Binding-site contacts:
Ligand atom N1 contacts residue G6 of chain 1.W at 3.6 Å.
Ligand atom O4 contacts residue G3 of chain 1.W at 3.4 Å (h-bond).
Ligand atom C5 contacts residue G5 of chain 1.W at 3.8 Å.
Ligand atom C2 contacts residue A4 of chain 1.W at 3.8 Å.
Ligand atom O4' contacts residue MG1 of chain 1.CF at 4.0 Å.
Ligand atom O4 contacts residue G5 of chain 1.W at 2.9 Å (h-bond).
Ligand atom C4 contacts residue A4 of chain 1.W at 3.9 Å.
Ligand atom O2 contacts residue G6 of chain 1.W at 2.7 Å (h-bond).
Ligand atom O2' contacts residue MG1 of chain 1.CF at 2.9 Å.
Ligand atom C4 contacts residue G5 of chain 1.W at 3.4 Å.
Ligand atom O2 contacts residue G5 of chain 1.W at 2.9 Å (h-bond).
Ligand atom O4 contacts residue A4 of chain 1.W at 3.1 Å (h-bond).
Ligand atom C6 contacts residue G6 of chain 1.W at 4.4 Å.
Ligand atom N3 contacts residue G6 of chain 1.W at 3.5 Å (h-bond).
Ligand atom OP1 contacts residue LYS47 of chain 1.L at 3.5 Å (salt-bridge).
Ligand atom O3' contacts residue LYS47 of chain 1.L at 3.5 Å (salt-bridge).
Ligand atom C4' contacts residue MG1 of chain 1.CF at 3.9 Å.
Ligand atom C1' contacts residue MG1 of chain 1.CF at 4.2 Å.
Ligand atom O2 contacts residue A4 of chain 1.W at 3.6 Å.
Ligand atom C4 contacts residue G6 of chain 1.W at 4.3 Å.
Ligand atom O4' contacts residue G6 of chain 1.W at 4.3 Å.
Ligand atom C1' contacts residue G6 of chain 1.W at 3.8 Å.
Ligand atom N3 contacts residue A4 of chain 1.W at 3.0 Å (h-bond).
Ligand atom C2' contacts residue MG1 of chain 1.CF at 4.0 Å.
Ligand atom O2 contacts residue G3 of chain 1.W at 2.5 Å (h-bond).
Ligand atom C6 contacts residue G5 of chain 1.W at 3.6 Å.
Ligand atom P contacts residue LYS47 of chain 1.L at 4.2 Å.
Ligand atom C2 contacts residue G5 of chain 1.W at 3.1 Å.
Ligand atom C2 contacts residue G6 of chain 1.W at 3.3 Å.
Ligand atom C1' contacts residue G5 of chain 1.W at 3.4 Å.
Ligand atom C6 contacts residue G3 of chain 1.W at 4.3 Å.
Ligand atom C5 contacts residue G3 of chain 1.W at 3.8 Å.
Ligand atom O4' contacts residue G5 of chain 1.W at 3.8 Å.
Ligand atom N3 contacts residue G5 of chain 1.W at 2.9 Å (h-bond).
Ligand atom C2 contacts residue G3 of chain 1.W at 3.1 Å.
Ligand atom N1 contacts residue G5 of chain 1.W at 3.1 Å (h-bond).
Ligand atom N3 contacts residue G3 of chain 1.W at 2.9 Å (h-bond).
Ligand atom C4 contacts residue G3 of chain 1.W at 3.4 Å.
Ligand atom N1 contacts residue G3 of chain 1.W at 3.9 Å.

Sequence of chain 1.L:
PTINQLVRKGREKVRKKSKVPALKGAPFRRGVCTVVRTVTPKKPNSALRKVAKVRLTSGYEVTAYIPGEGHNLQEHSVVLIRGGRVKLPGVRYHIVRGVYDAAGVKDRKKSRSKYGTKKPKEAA

A protein and the small-molecule ligand that binds it are described below.
Small molecule (SMILES): O=c1ccn([C@@H]2O[C@H](CO[P](=O)(O)O[C@H]3[C@@H](O)[C@H](n4ccc(=O)[nH]c4=O)O[C@@H]3CO[P](=O)(O)O[C@H]3[C@@H](O)[C@H](n4ccc(=O)[nH]c4=O)O[C@@H]3CO[P](=O)(O)O[C@H]3[C@@H](O)[C@H](n4ccc(=O)[nH]c4=O)O[C@@H]3CO)[C@@H](O)[C@H]2O)c(=O)[nH]1